Sequence of chain 1.WE:
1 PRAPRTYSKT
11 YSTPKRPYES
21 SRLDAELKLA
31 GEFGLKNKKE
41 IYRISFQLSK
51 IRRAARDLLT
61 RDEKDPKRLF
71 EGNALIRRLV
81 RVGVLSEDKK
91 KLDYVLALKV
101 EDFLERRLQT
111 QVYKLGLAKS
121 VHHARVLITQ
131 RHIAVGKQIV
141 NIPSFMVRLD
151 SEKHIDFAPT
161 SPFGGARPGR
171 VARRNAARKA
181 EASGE

Binding-site contacts:
Ligand atom O9 contacts residue ARG5 of chain 1.WE at 4.5 Å.

This protein binds this small molecule.
Small molecule (SMILES): NC[C@H]1O[C@H](O[C@H]2[C@H](O[C@@H]3O[C@H](CO)[C@@H](O)[C@H](N)[C@H]3O)[C@@H](O)[C@H](N)C[C@@H]2N)[C@H](N)[C@@H](O)[C@@H]1O